Binding-site contacts:
Ligand atom C07 contacts residue ASN234 of chain 1.A at 3.4 Å.
Ligand atom O31 contacts residue TYR72 of chain 1.A at 3.3 Å.
Ligand atom C02 contacts residue GLY12 of chain 1.A at 3.6 Å.
Ligand atom O20 contacts residue TYR72 of chain 1.A at 3.5 Å.
Ligand atom C25 contacts residue GLN74 of chain 1.A at 3.2 Å.
Ligand atom O10 contacts residue ASN234 of chain 1.A at 3.0 Å (h-bond).
Ligand atom O20 contacts residue THR73 of chain 1.A at 3.2 Å (h-bond).
Ligand atom C30 contacts residue ASP33 of chain 1.A at 3.4 Å.
Ligand atom C38 contacts residue PRO71 of chain 1.A at 3.3 Å (hydrophobic).
Ligand atom C23 contacts residue ASP33 of chain 1.A at 3.3 Å.
Ligand atom C32 contacts residue ASP229 of chain 1.A at 3.3 Å.
Ligand atom O09 contacts residue ARG236 of chain 1.A at 3.5 Å.
Ligand atom C34 contacts residue GLY35 of chain 1.A at 3.4 Å.
Ligand atom C26 contacts residue GLN74 of chain 1.A at 3.1 Å.
Ligand atom C19 contacts residue THR232 of chain 1.A at 3.6 Å.
Ligand atom O31 contacts residue SER36 of chain 1.A at 3.6 Å.
Ligand atom C04 contacts residue GLN74 of chain 1.A at 3.6 Å.
Ligand atom C03 contacts residue GLN74 of chain 1.A at 3.4 Å.
Ligand atom C16 contacts residue GLY231 of chain 1.A at 3.3 Å.
Ligand atom C23 contacts residue ILE119 of chain 1.A at 3.6 Å (hydrophobic).
Ligand atom O31 contacts residue ASP33 of chain 1.A at 2.5 Å (salt-bridge).
Ligand atom O09 contacts residue ASN234 of chain 1.A at 3.4 Å (h-bond).
Ligand atom C36 contacts residue THR73 of chain 1.A at 3.3 Å.
Ligand atom O31 contacts residue GLY35 of chain 1.A at 3.5 Å (h-bond).
Ligand atom C02 contacts residue GLN74 of chain 1.A at 3.6 Å.
Ligand atom F43 contacts residue TYR72 of chain 1.A at 3.4 Å.
Ligand atom N33 contacts residue GLY35 of chain 1.A at 3.0 Å (h-bond).
Ligand atom O09 contacts residue SER326 of chain 1.A at 3.2 Å (h-bond).
Ligand atom N33 contacts residue ASP229 of chain 1.A at 2.6 Å (salt-bridge).
Ligand atom F43 contacts residue SER36 of chain 1.A at 3.2 Å.
Ligand atom C18 contacts residue GLN74 of chain 1.A at 3.5 Å.
Ligand atom C34 contacts residue ASP229 of chain 1.A at 3.4 Å.
Ligand atom C04 contacts residue THR233 of chain 1.A at 3.3 Å.
Ligand atom N05 contacts residue GLN74 of chain 1.A at 3.4 Å (h-bond).
Ligand atom O10 contacts residue THR233 of chain 1.A at 3.3 Å (h-bond).
Ligand atom O10 contacts residue THR232 of chain 1.A at 3.3 Å.
Ligand atom C29 contacts residue GLY231 of chain 1.A at 3.4 Å.
Ligand atom C40 contacts residue GLY35 of chain 1.A at 3.1 Å.
Ligand atom N21 contacts residue GLY231 of chain 1.A at 2.9 Å (h-bond).
Ligand atom O20 contacts residue GLN74 of chain 1.A at 3.0 Å (h-bond).

A protein and the small-molecule ligand that binds it are described below.
Small molecule (SMILES): CCc1cn2c3c(cc(C(=O)N[C@@H](Cc4ccccc4)[C@H](O)CNCc4cccc(C(F)(F)F)c4)cc13)N(C)S(=O)(=O)CC2

Sequence of chain 1.A:
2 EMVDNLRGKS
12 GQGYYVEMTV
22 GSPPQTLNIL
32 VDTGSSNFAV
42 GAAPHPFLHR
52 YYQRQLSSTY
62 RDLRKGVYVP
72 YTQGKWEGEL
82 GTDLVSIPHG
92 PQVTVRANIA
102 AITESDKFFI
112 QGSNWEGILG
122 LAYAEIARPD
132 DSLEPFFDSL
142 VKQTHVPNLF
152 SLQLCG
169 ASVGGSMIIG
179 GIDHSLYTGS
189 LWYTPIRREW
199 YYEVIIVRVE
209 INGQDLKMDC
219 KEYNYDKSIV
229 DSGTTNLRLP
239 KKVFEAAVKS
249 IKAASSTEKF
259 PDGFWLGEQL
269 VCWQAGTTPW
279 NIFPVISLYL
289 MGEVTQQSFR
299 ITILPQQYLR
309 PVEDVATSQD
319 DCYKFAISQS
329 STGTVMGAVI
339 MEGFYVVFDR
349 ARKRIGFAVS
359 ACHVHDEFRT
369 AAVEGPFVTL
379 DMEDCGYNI